Binding-site contacts:
Ligand atom O6 contacts residue ASP222 of chain 1.G at 4.4 Å.
Ligand atom N2 contacts residue ASN175 of chain 1.G at 3.1 Å (h-bond).
Ligand atom O7 contacts residue VAL198 of chain 1.G at 4.2 Å.
Ligand atom O6 contacts residue SER5 of chain 1.I at 3.5 Å.
Ligand atom O5 contacts residue TRP200 of chain 1.G at 3.5 Å.
Ligand atom O7 contacts residue ASP127 of chain 1.G at 4.4 Å.
Ligand atom C8 contacts residue VAL221 of chain 1.G at 4.2 Å (hydrophobic).
Ligand atom C6 contacts residue TRP200 of chain 1.G at 4.3 Å (hydrophobic).
Ligand atom N2 contacts residue MET173 of chain 1.G at 4.2 Å.
Ligand atom C7 contacts residue ASN175 of chain 1.G at 3.2 Å.
Ligand atom O7 contacts residue SER151 of chain 1.G at 2.9 Å (h-bond).
Ligand atom C1 contacts residue VAL198 of chain 1.G at 4.3 Å (hydrophobic).
Ligand atom C5 contacts residue ASN175 of chain 1.G at 3.6 Å.
Ligand atom C7 contacts residue VAL149 of chain 1.G at 4.4 Å (hydrophobic).
Ligand atom C2 contacts residue MET173 of chain 1.G at 4.3 Å (hydrophobic).
Ligand atom C2 contacts residue ASN175 of chain 1.G at 2.5 Å.
Ligand atom C8 contacts residue VAL149 of chain 1.G at 3.9 Å (hydrophobic).
Ligand atom C6 contacts residue ASP222 of chain 1.G at 3.9 Å.
Ligand atom C8 contacts residue ASP127 of chain 1.G at 3.5 Å.
Ligand atom C1 contacts residue MET173 of chain 1.G at 4.0 Å (hydrophobic).
Ligand atom C7 contacts residue ASP127 of chain 1.G at 4.4 Å.
Ligand atom O7 contacts residue MET173 of chain 1.G at 3.7 Å.
Ligand atom C7 contacts residue VAL198 of chain 1.G at 4.3 Å (hydrophobic).
Ligand atom C3 contacts residue ASN175 of chain 1.G at 3.8 Å.
Ligand atom C1 contacts residue TRP200 of chain 1.G at 4.2 Å (hydrophobic).
Ligand atom O5 contacts residue ASN175 of chain 1.G at 2.3 Å (h-bond).
Ligand atom C8 contacts residue ASP222 of chain 1.G at 4.3 Å.
Ligand atom C6 contacts residue SER5 of chain 1.I at 4.1 Å.
Ligand atom C7 contacts residue SER151 of chain 1.G at 3.8 Å.
Ligand atom O7 contacts residue ASN175 of chain 1.G at 2.8 Å (h-bond).
Ligand atom C6 contacts residue VAL198 of chain 1.G at 3.8 Å (hydrophobic).
Ligand atom C3 contacts residue MET173 of chain 1.G at 4.2 Å (hydrophobic).
Ligand atom O5 contacts residue VAL198 of chain 1.G at 3.6 Å.
Ligand atom C8 contacts residue SER151 of chain 1.G at 4.0 Å.
Ligand atom C8 contacts residue VAL198 of chain 1.G at 3.8 Å (hydrophobic).
Ligand atom C8 contacts residue HIS125 of chain 1.G at 3.7 Å.
Ligand atom C5 contacts residue VAL198 of chain 1.G at 3.7 Å (hydrophobic).
Ligand atom O6 contacts residue TRP200 of chain 1.G at 3.2 Å.
Ligand atom C1 contacts residue ASN175 of chain 1.G at 1.4 Å.
Ligand atom C4 contacts residue ASN175 of chain 1.G at 4.2 Å.

Sequence of chain 1.I:
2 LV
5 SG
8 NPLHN

Sequence of chain 1.G:
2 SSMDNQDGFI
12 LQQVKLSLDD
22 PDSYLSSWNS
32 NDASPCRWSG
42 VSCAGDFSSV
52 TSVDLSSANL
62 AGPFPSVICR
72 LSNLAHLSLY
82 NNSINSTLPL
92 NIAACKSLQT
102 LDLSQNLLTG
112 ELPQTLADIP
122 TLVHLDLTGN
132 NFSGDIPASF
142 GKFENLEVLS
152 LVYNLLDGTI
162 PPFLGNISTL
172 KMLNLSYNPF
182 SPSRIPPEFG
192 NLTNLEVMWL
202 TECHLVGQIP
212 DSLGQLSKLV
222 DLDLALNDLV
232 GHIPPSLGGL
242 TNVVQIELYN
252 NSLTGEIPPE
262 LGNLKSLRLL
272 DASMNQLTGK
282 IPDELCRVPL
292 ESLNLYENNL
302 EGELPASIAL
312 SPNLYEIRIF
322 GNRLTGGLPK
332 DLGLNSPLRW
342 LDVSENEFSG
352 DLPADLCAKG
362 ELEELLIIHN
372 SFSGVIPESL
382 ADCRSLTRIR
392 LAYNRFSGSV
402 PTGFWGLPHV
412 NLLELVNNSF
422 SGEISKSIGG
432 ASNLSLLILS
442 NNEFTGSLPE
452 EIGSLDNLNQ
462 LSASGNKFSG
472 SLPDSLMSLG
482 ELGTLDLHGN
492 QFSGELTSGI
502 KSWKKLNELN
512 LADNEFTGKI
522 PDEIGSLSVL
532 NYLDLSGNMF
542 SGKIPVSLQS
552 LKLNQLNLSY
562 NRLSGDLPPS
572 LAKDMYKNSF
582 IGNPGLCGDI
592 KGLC

The small molecule below binds the protein below.
Small molecule (SMILES): CC(=O)N[C@H]1[C@H](O[C@H]2[C@H](O)[C@@H](NC(C)=O)CO[C@@H]2CO)O[C@H](CO)[C@@H](O[C@@H]2O[C@H](CO)[C@@H](O)[C@H](O)[C@@H]2O)[C@@H]1O